Binding-site contacts:
Ligand atom C3 contacts residue GLN273 of chain 1.A at 3.9 Å.
Ligand atom O3 contacts residue GLN273 of chain 1.A at 2.9 Å (h-bond).

Sequence of chain 1.A:
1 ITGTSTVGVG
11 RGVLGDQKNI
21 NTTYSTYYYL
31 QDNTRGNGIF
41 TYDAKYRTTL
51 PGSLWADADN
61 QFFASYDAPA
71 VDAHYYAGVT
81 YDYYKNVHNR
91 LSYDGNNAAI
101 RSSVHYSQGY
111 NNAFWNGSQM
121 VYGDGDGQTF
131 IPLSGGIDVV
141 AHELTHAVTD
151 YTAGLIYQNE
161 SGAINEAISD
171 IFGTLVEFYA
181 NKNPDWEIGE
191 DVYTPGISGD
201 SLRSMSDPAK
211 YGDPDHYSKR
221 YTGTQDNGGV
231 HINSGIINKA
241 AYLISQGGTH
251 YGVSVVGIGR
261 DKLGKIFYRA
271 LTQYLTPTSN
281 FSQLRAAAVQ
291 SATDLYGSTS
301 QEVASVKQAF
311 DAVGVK

The small molecule below binds the protein below.
Small molecule (SMILES): O[C@@H]1[C@@H](O)[C@H](O)OC[C@H]1O